This small molecule binds to this protein.
Small molecule (SMILES): O=CC=CC=O

Binding-site contacts:
Ligand atom C7 contacts residue VAL1 of chain 1.F at 3.9 Å (hydrophobic).
Ligand atom O8 contacts residue LYS82 of chain 1.F at 2.2 Å (salt-bridge).
Ligand atom O8 contacts residue VAL1 of chain 1.F at 2.9 Å.
Ligand atom C5 contacts residue LYS82 of chain 1.F at 2.0 Å.
Ligand atom C5 contacts residue LYS82 of chain 1.H at 3.5 Å.
Ligand atom C2 contacts residue LYS82 of chain 1.H at 1.3 Å.
Ligand atom C7 contacts residue LYS82 of chain 1.F at 1.2 Å.
Ligand atom C1 contacts residue LYS82 of chain 1.F at 3.3 Å.
Ligand atom C2 contacts residue ASN139 of chain 1.H at 4.5 Å.
Ligand atom C1 contacts residue LYS82 of chain 1.H at 2.2 Å.
Ligand atom O3 contacts residue LYS82 of chain 1.H at 2.2 Å (salt-bridge).

Sequence of chain 1.F:
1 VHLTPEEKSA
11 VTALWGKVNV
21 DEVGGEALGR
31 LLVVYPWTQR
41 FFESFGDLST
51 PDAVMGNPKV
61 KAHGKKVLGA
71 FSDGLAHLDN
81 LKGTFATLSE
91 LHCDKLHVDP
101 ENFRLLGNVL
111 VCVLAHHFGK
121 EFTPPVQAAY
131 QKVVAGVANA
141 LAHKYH

Sequence of chain 1.H:
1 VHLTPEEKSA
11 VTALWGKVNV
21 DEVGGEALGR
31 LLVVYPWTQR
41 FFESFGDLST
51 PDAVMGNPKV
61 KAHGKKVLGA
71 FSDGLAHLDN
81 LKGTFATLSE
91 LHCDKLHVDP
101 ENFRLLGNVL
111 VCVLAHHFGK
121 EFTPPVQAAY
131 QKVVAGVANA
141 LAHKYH